Sequence of chain 1.B:
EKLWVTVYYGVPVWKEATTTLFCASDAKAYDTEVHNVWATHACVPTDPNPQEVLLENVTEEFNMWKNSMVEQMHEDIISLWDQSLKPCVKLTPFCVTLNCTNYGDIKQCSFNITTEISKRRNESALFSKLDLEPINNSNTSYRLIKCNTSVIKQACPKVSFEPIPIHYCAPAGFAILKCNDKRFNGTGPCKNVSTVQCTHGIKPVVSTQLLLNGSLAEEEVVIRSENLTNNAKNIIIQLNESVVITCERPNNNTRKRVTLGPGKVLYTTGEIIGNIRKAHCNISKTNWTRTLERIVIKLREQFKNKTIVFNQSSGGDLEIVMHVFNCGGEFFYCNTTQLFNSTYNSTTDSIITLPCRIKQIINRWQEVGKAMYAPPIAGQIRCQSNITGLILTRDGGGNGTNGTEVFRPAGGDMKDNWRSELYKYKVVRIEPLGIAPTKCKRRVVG

This small molecule binds to this protein.
Small molecule (SMILES): CC(=O)N[C@H]1[C@H](O[C@H]2[C@H](O)[C@@H](NC(C)=O)CO[C@@H]2CO)O[C@H](CO)[C@@H](O)[C@@H]1O

Binding-site contacts:
Ligand atom O7 contacts residue ASN100 of chain 1.B at 2.6 Å (h-bond).
Ligand atom O5 contacts residue ASN100 of chain 1.B at 2.3 Å (h-bond).
Ligand atom O7 contacts residue NAG1 of chain 1.P at 3.9 Å.
Ligand atom C7 contacts residue ASN100 of chain 1.B at 3.0 Å.
Ligand atom N2 contacts residue ASN100 of chain 1.B at 2.9 Å (h-bond).
Ligand atom C7 contacts residue THR162 of chain 1.B at 4.4 Å.
Ligand atom C1 contacts residue ASN100 of chain 1.B at 1.4 Å.
Ligand atom C5 contacts residue ASN100 of chain 1.B at 3.6 Å.
Ligand atom C2 contacts residue ASN100 of chain 1.B at 2.4 Å.
Ligand atom C8 contacts residue THR162 of chain 1.B at 4.2 Å.
Ligand atom C4 contacts residue ASN100 of chain 1.B at 4.2 Å.
Ligand atom C8 contacts residue ASN100 of chain 1.B at 4.3 Å.
Ligand atom C3 contacts residue ASN100 of chain 1.B at 3.8 Å.